Sequence of chain 4.C:
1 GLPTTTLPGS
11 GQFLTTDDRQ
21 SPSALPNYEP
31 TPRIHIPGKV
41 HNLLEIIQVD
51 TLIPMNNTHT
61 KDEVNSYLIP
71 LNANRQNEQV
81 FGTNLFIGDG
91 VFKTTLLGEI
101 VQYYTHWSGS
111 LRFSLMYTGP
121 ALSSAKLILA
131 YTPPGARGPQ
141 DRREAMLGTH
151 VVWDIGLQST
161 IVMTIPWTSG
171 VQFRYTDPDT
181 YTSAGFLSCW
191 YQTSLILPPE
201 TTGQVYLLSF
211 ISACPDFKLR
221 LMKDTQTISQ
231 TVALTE

The protein below binds the small molecule below.
Small molecule (SMILES): Cc1cc(CCCOc2c(C)cc(-c3noc(C(F)(F)F)n3)cc2C)on1

Sequence of chain 4.A:
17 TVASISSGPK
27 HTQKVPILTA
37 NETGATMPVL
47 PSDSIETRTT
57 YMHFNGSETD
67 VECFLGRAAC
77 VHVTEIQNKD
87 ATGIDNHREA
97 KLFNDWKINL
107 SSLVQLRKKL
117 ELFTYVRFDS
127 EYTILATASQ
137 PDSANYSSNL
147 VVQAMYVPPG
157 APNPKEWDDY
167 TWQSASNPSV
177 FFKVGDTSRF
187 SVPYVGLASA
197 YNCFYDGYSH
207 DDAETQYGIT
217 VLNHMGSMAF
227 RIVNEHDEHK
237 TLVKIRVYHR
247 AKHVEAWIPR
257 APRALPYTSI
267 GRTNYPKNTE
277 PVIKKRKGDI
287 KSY

Sequence of chain 3.C:
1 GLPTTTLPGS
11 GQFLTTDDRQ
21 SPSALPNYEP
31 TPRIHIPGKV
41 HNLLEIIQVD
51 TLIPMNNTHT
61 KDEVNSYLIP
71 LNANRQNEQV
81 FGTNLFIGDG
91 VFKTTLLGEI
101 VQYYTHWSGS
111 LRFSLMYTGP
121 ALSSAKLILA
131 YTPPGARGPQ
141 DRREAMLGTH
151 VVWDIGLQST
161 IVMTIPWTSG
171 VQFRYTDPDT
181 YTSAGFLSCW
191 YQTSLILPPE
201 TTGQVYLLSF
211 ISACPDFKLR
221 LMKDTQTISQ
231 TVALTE

Binding-site contacts:
Ligand atom F1 contacts residue PHE186 of chain 4.A at 3.8 Å.
Ligand atom F3 contacts residue TYR152 of chain 4.A at 3.6 Å.
Ligand atom F3 contacts residue SER175 of chain 4.A at 2.8 Å.
Ligand atom C1C contacts residue TYR128 of chain 4.A at 3.5 Å (hydrophobic).
Ligand atom C2A contacts residue PHE186 of chain 4.A at 3.5 Å (hydrophobic).
Ligand atom C2C contacts residue TYR128 of chain 4.A at 3.2 Å (hydrophobic).
Ligand atom CM2 contacts residue ILE104 of chain 4.A at 3.6 Å (hydrophobic).
Ligand atom O1A contacts residue ALA24 of chain 4.C at 3.3 Å.
Ligand atom C3C contacts residue TYR128 of chain 4.A at 3.3 Å (hydrophobic).
Ligand atom F3 contacts residue MET151 of chain 4.A at 3.7 Å.
Ligand atom F3 contacts residue VAL176 of chain 4.A at 3.6 Å.
Ligand atom C3B contacts residue MET224 of chain 4.A at 3.6 Å (hydrophobic).
Ligand atom C2A contacts residue TYR152 of chain 4.A at 3.7 Å (hydrophobic).
Ligand atom CM6 contacts residue VAL188 of chain 4.A at 3.8 Å (hydrophobic).
Ligand atom N1A contacts residue ALA24 of chain 4.C at 3.2 Å.
Ligand atom CM6 contacts residue LEU25 of chain 4.C at 3.8 Å (hydrophobic).
Ligand atom CM2 contacts residue TYR128 of chain 4.A at 3.4 Å (hydrophobic).
Ligand atom CM2 contacts residue MET224 of chain 4.A at 3.5 Å (hydrophobic).
Ligand atom N3A contacts residue PHE186 of chain 4.A at 3.4 Å.
Ligand atom C1C contacts residue TYR197 of chain 4.A at 3.5 Å (hydrophobic).
Ligand atom F3 contacts residue PRO174 of chain 4.A at 2.9 Å.
Ligand atom F3 contacts residue ALA150 of chain 4.A at 2.7 Å.
Ligand atom C3A contacts residue PHE186 of chain 4.A at 3.7 Å (hydrophobic).
Ligand atom F1 contacts residue ALA150 of chain 4.A at 3.8 Å.
Ligand atom C4 contacts residue TYR197 of chain 4.A at 3.4 Å (hydrophobic).
Ligand atom CM4 contacts residue ALA150 of chain 4.A at 3.6 Å (hydrophobic).
Ligand atom O1A contacts residue PRO174 of chain 4.A at 3.5 Å.
Ligand atom C2C contacts residue ILE104 of chain 4.A at 3.8 Å (hydrophobic).
Ligand atom F1 contacts residue MET224 of chain 4.A at 3.6 Å.
Ligand atom CM4 contacts residue VAL176 of chain 4.A at 3.8 Å (hydrophobic).
Ligand atom F2 contacts residue VAL176 of chain 4.A at 2.7 Å.
Ligand atom O1 contacts residue MET221 of chain 4.A at 3.7 Å.
Ligand atom CM6 contacts residue TYR152 of chain 4.A at 3.4 Å (hydrophobic).
Ligand atom C5B contacts residue TYR152 of chain 4.A at 3.5 Å (hydrophobic).
Ligand atom C2B contacts residue ILE104 of chain 4.A at 3.8 Å (hydrophobic).
Ligand atom N3A contacts residue TYR152 of chain 4.A at 3.8 Å.
Ligand atom C6B contacts residue TYR152 of chain 4.A at 3.6 Å (hydrophobic).
Ligand atom N1A contacts residue PRO174 of chain 4.A at 3.5 Å.
Ligand atom C3 contacts residue LEU106 of chain 4.A at 3.8 Å (hydrophobic).
Ligand atom CM3 contacts residue ASN219 of chain 4.A at 3.8 Å.